The small molecule below binds the protein below.
Small molecule (SMILES): CC(=O)N[C@H]1[C@H](O[C@H]2[C@H](O)[C@@H](NC(C)=O)CO[C@@H]2CO)O[C@H](CO)[C@@H](O)[C@@H]1O

Sequence of chain 1.E:
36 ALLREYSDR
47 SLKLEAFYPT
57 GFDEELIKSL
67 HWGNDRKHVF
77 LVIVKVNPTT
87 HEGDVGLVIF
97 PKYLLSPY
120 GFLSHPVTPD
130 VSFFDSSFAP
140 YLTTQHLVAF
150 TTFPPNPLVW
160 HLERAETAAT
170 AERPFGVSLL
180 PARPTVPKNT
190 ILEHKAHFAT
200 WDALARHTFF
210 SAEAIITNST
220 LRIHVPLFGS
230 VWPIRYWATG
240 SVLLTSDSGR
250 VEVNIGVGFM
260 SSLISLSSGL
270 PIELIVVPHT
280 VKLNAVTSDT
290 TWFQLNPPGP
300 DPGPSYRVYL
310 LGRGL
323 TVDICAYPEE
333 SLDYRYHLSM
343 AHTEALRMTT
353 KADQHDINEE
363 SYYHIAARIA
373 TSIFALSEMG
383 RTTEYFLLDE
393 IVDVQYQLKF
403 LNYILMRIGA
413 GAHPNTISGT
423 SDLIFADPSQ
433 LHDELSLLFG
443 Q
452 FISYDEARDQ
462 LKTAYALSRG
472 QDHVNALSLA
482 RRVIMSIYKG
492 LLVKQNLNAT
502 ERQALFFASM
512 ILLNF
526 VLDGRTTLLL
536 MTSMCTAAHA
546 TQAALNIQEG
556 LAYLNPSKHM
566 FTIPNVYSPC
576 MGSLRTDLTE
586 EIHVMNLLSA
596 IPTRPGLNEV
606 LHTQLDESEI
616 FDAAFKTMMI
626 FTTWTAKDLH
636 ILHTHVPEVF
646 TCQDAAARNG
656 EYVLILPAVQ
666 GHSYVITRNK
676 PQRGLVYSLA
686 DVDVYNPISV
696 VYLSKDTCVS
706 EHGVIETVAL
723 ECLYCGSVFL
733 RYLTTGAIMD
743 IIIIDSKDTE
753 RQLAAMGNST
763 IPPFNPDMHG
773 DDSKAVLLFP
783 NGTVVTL

Binding-site contacts:
Ligand atom C6 contacts residue LYS495 of chain 1.E at 4.2 Å.
Ligand atom C6 contacts residue GLU502 of chain 1.E at 3.2 Å.
Ligand atom O4 contacts residue TYR455 of chain 1.E at 3.4 Å.
Ligand atom C5 contacts residue ASN499 of chain 1.E at 3.6 Å.
Ligand atom O6 contacts residue TYR455 of chain 1.E at 3.1 Å.
Ligand atom C3 contacts residue ASN499 of chain 1.E at 3.7 Å.
Ligand atom N2 contacts residue THR501 of chain 1.E at 4.0 Å.
Ligand atom N2 contacts residue ASN499 of chain 1.E at 2.8 Å (h-bond).
Ligand atom C8 contacts residue TYR455 of chain 1.E at 3.9 Å (hydrophobic).
Ligand atom O6 contacts residue LYS495 of chain 1.E at 4.2 Å.
Ligand atom C7 contacts residue TYR455 of chain 1.E at 3.5 Å (hydrophobic).
Ligand atom C8 contacts residue ILE453 of chain 1.E at 4.4 Å (hydrophobic).
Ligand atom O7 contacts residue ILE453 of chain 1.E at 3.2 Å (h-bond).
Ligand atom O5 contacts residue GLU502 of chain 1.E at 3.0 Å.
Ligand atom C2 contacts residue TYR455 of chain 1.E at 4.2 Å (hydrophobic).
Ligand atom C4 contacts residue ASN499 of chain 1.E at 4.2 Å.
Ligand atom C7 contacts residue ASN499 of chain 1.E at 3.1 Å.
Ligand atom C1 contacts residue THR501 of chain 1.E at 4.3 Å.
Ligand atom C2 contacts residue ASN499 of chain 1.E at 2.3 Å.
Ligand atom C5 contacts residue GLU502 of chain 1.E at 3.6 Å.
Ligand atom C1 contacts residue ASN499 of chain 1.E at 1.4 Å.
Ligand atom O5 contacts residue ASN499 of chain 1.E at 2.4 Å (h-bond).
Ligand atom C7 contacts residue ILE453 of chain 1.E at 4.2 Å (hydrophobic).
Ligand atom O6 contacts residue GLU502 of chain 1.E at 2.6 Å (salt-bridge).
Ligand atom C1 contacts residue TYR455 of chain 1.E at 4.3 Å (hydrophobic).
Ligand atom C5 contacts residue TYR455 of chain 1.E at 3.9 Å (hydrophobic).
Ligand atom C1 contacts residue GLU502 of chain 1.E at 3.8 Å.
Ligand atom C7 contacts residue SER454 of chain 1.E at 4.4 Å.
Ligand atom N2 contacts residue TYR455 of chain 1.E at 3.4 Å.
Ligand atom C4 contacts residue TYR455 of chain 1.E at 4.2 Å (hydrophobic).
Ligand atom C6 contacts residue TYR455 of chain 1.E at 3.6 Å (hydrophobic).
Ligand atom O7 contacts residue ASN499 of chain 1.E at 2.8 Å (h-bond).
Ligand atom O7 contacts residue TYR455 of chain 1.E at 3.4 Å (h-bond).
Ligand atom O7 contacts residue SER454 of chain 1.E at 3.2 Å.